The small molecule below binds the protein below.
Small molecule (SMILES): CC(=O)N[C@@H]1[C@@H](O)[C@H](O)[C@@H](CO)O[C@H]1O

Binding-site contacts:
Ligand atom N2 contacts residue ASN308 of chain 1.I at 3.0 Å (h-bond).
Ligand atom C5 contacts residue ASN308 of chain 1.I at 3.6 Å.
Ligand atom O7 contacts residue ASN308 of chain 1.I at 3.9 Å.
Ligand atom C2 contacts residue ASN308 of chain 1.I at 2.5 Å.
Ligand atom C4 contacts residue ASN308 of chain 1.I at 4.2 Å.
Ligand atom C3 contacts residue ASN308 of chain 1.I at 3.8 Å.
Ligand atom O6 contacts residue ASN308 of chain 1.I at 4.5 Å.
Ligand atom C1 contacts residue ASN308 of chain 1.I at 1.4 Å.
Ligand atom C7 contacts residue ASN308 of chain 1.I at 3.6 Å.
Ligand atom O5 contacts residue ASN308 of chain 1.I at 2.3 Å (h-bond).

Sequence of chain 1.I:
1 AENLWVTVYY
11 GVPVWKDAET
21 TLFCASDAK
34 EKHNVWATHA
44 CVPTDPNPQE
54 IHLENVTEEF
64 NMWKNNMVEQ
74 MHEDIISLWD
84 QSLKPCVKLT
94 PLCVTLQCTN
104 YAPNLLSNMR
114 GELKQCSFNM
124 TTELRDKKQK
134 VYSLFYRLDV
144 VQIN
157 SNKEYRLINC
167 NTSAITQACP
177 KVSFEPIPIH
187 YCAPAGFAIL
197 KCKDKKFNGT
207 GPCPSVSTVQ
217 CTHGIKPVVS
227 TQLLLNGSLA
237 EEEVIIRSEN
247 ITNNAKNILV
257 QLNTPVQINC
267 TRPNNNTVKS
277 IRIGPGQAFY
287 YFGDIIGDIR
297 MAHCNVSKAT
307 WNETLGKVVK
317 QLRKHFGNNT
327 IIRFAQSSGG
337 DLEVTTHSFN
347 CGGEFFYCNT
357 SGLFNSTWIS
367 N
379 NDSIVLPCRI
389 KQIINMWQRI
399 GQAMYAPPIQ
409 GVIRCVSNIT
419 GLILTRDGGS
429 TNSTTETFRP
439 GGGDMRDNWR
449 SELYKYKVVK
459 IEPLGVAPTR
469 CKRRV